Binding-site contacts:
Ligand atom C3 contacts residue HIS133 of chain 1.B at 3.8 Å.
Ligand atom C1 contacts residue GLU134 of chain 1.B at 3.6 Å.
Ligand atom O1 contacts residue GLN50 of chain 1.B at 3.0 Å (h-bond).
Ligand atom C5 contacts residue GLU89 of chain 1.B at 3.6 Å.
Ligand atom O1 contacts residue CYS91 of chain 1.B at 3.7 Å.
Ligand atom O1 contacts residue ZN1 of chain 1.E at 3.6 Å.
Ligand atom O1 contacts residue LEU92 of chain 1.B at 2.7 Å (h-bond).
Ligand atom C10 contacts residue ILE44 of chain 1.B at 3.7 Å (hydrophobic).
Ligand atom C24 contacts residue GLY45 of chain 1.B at 2.5 Å.
Ligand atom C4 contacts residue VAL129 of chain 1.B at 3.8 Å (hydrophobic).
Ligand atom O2 contacts residue HIS137 of chain 1.B at 3.1 Å (h-bond).
Ligand atom C9 contacts residue GLY90 of chain 1.B at 3.6 Å.
Ligand atom C8 contacts residue GLU134 of chain 1.B at 3.3 Å.
Ligand atom C4 contacts residue GLU89 of chain 1.B at 3.8 Å.
Ligand atom C11 contacts residue GLY43 of chain 1.B at 3.6 Å.
Ligand atom O2 contacts residue HIS133 of chain 1.B at 3.1 Å (h-bond).
Ligand atom O2 contacts residue GLU134 of chain 1.B at 2.7 Å (salt-bridge).
Ligand atom C7 contacts residue GLY90 of chain 1.B at 3.1 Å.
Ligand atom C8 contacts residue ZN1 of chain 1.E at 3.0 Å.
Ligand atom C8 contacts residue GLN50 of chain 1.B at 3.5 Å.
Ligand atom O3 contacts residue GLY43 of chain 1.B at 3.4 Å.
Ligand atom C12 contacts residue TYR98 of chain 1.B at 3.7 Å (hydrophobic).
Ligand atom C5 contacts residue TYR87 of chain 1.B at 3.6 Å (hydrophobic).
Ligand atom O2 contacts residue GLY45 of chain 1.B at 3.8 Å.
Ligand atom O4 contacts residue TYR98 of chain 1.B at 3.1 Å (h-bond).
Ligand atom O3 contacts residue GLY45 of chain 1.B at 3.2 Å (h-bond).
Ligand atom C8 contacts residue LEU92 of chain 1.B at 3.5 Å (hydrophobic).
Ligand atom O3 contacts residue ILE44 of chain 1.B at 2.5 Å (h-bond).
Ligand atom C24 contacts residue GLU134 of chain 1.B at 3.2 Å.
Ligand atom O2 contacts residue CYS91 of chain 1.B at 3.6 Å.
Ligand atom O2 contacts residue ZN1 of chain 1.E at 1.9 Å.
Ligand atom C2 contacts residue GLY90 of chain 1.B at 3.1 Å.
Ligand atom C6 contacts residue GLY90 of chain 1.B at 3.3 Å.
Ligand atom C14 contacts residue ILE44 of chain 1.B at 3.7 Å (hydrophobic).
Ligand atom O2 contacts residue GLN50 of chain 1.B at 3.2 Å (h-bond).
Ligand atom C1 contacts residue GLY90 of chain 1.B at 3.5 Å.
Ligand atom O1 contacts residue GLY45 of chain 1.B at 3.2 Å (h-bond).
Ligand atom C3 contacts residue GLY90 of chain 1.B at 3.8 Å.
Ligand atom C15 contacts residue ILE44 of chain 1.B at 3.7 Å (hydrophobic).
Ligand atom C8 contacts residue GLY45 of chain 1.B at 3.0 Å.

Sequence of chain 1.B:
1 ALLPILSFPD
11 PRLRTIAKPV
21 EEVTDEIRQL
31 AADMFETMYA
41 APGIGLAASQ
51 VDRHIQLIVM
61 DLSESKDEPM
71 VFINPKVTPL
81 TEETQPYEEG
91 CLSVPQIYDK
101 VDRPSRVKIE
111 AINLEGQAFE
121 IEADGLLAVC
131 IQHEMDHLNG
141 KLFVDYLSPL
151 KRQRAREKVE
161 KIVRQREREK

This small molecule binds to this protein.
Small molecule (SMILES): O=C(O)C[C@@H](Cc1ccccc1)C(=O)SCC(=O)c1ccccc1